This small molecule binds to this protein.
Small molecule (SMILES): CC1=NCC(CNC(=O)c2cnc(CNS(=O)(=O)c3ccc(F)c(F)c3)c(C)n2)=[SH]1

Sequence of chain 1.B:
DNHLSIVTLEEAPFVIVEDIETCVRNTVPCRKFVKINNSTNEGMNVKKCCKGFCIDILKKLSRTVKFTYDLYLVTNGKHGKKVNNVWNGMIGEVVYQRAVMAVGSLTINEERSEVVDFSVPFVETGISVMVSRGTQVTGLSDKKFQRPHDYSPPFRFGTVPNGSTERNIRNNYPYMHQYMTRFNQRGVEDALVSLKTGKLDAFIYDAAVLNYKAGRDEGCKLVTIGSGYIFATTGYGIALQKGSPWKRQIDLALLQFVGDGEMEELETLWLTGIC

Sequence of chain 1.A:
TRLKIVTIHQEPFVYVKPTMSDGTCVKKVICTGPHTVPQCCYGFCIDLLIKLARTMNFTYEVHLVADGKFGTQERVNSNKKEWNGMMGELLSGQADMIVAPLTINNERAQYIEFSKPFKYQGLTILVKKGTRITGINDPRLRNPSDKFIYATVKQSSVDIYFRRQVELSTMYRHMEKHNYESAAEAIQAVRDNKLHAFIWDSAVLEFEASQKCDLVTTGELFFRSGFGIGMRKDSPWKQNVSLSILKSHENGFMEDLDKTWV

Binding-site contacts:
Ligand atom F29 contacts residue VAL129 of chain 1.B at 3.3 Å.
Ligand atom C11 contacts residue VAL264 of chain 1.B at 3.5 Å (hydrophobic).
Ligand atom F30 contacts residue ARG247 of chain 1.A at 3.1 Å.
Ligand atom F29 contacts residue GLU130 of chain 1.B at 3.4 Å.
Ligand atom C26 contacts residue PRO127 of chain 1.B at 3.0 Å (hydrophobic).
Ligand atom C20 contacts residue PHE128 of chain 1.B at 3.5 Å (hydrophobic).
Ligand atom O27 contacts residue PRO140 of chain 1.A at 3.7 Å.
Ligand atom C24 contacts residue ARG247 of chain 1.A at 3.4 Å.
Ligand atom C19 contacts residue PHE128 of chain 1.B at 3.3 Å (hydrophobic).
Ligand atom N23 contacts residue GLU130 of chain 1.B at 3.0 Å (salt-bridge).
Ligand atom O28 contacts residue PRO140 of chain 1.A at 3.2 Å.
Ligand atom C24 contacts residue PHE128 of chain 1.B at 3.7 Å (hydrophobic).
Ligand atom C26 contacts residue VAL264 of chain 1.B at 3.8 Å (hydrophobic).
Ligand atom F29 contacts residue PHE128 of chain 1.B at 3.2 Å.
Ligand atom N23 contacts residue VAL129 of chain 1.B at 3.7 Å.
Ligand atom O17 contacts residue ARG247 of chain 1.A at 3.8 Å.
Ligand atom N18 contacts residue PHE128 of chain 1.B at 2.8 Å (h-bond).
Ligand atom O28 contacts residue PRO127 of chain 1.B at 3.5 Å.
Ligand atom C22 contacts residue VAL129 of chain 1.B at 3.7 Å (hydrophobic).
Ligand atom C11 contacts residue PRO127 of chain 1.B at 3.5 Å (hydrophobic).
Ligand atom N12 contacts residue PHE128 of chain 1.B at 3.7 Å.
Ligand atom F29 contacts residue PRO127 of chain 1.B at 3.4 Å.
Ligand atom C26 contacts residue PHE128 of chain 1.B at 3.6 Å (hydrophobic).
Ligand atom C05 contacts residue SER248 of chain 1.A at 3.5 Å.
Ligand atom O27 contacts residue ILE127 of chain 1.A at 3.8 Å.
Ligand atom C24 contacts residue VAL129 of chain 1.B at 3.6 Å (hydrophobic).
Ligand atom C25 contacts residue ARG247 of chain 1.A at 3.5 Å.
Ligand atom C24 contacts residue GLU130 of chain 1.B at 3.5 Å.
Ligand atom C09 contacts residue LEU261 of chain 1.B at 3.6 Å (hydrophobic).
Ligand atom C05 contacts residue GLY249 of chain 1.A at 3.6 Å.
Ligand atom S21 contacts residue GLU273 of chain 1.B at 3.6 Å.
Ligand atom C10 contacts residue VAL264 of chain 1.B at 3.8 Å (hydrophobic).
Ligand atom C22 contacts residue ARG247 of chain 1.A at 3.4 Å.
Ligand atom F30 contacts residue GLU130 of chain 1.B at 3.5 Å.
Ligand atom C02 contacts residue PRO127 of chain 1.B at 3.7 Å (hydrophobic).
Ligand atom C06 contacts residue TYR143 of chain 1.A at 3.7 Å (hydrophobic).
Ligand atom N23 contacts residue ARG247 of chain 1.A at 3.3 Å (salt-bridge).
Ligand atom O27 contacts residue GLY249 of chain 1.A at 3.4 Å.
Ligand atom N12 contacts residue VAL264 of chain 1.B at 3.7 Å.
Ligand atom C03 contacts residue PRO127 of chain 1.B at 3.0 Å (hydrophobic).